A small-molecule ligand and the protein it binds are described below.
Small molecule (SMILES): Brc1ccc(N2CCCNCC2)cn1

Sequence of chain 1.U:
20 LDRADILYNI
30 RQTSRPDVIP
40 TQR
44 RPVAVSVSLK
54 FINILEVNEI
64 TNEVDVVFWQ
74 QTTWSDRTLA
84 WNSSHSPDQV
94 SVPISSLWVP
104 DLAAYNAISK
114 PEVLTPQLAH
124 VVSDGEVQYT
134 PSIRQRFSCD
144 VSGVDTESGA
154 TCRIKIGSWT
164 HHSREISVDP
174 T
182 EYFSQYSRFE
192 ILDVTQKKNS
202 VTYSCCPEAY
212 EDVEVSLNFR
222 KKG

Sequence of chain 1.V:
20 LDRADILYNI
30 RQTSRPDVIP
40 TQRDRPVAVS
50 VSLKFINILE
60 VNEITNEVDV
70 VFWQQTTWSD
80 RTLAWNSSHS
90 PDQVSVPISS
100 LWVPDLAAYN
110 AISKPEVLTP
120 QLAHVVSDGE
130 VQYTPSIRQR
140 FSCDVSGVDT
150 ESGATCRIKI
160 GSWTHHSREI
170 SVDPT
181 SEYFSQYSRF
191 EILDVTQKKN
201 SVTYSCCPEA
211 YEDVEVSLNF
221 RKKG

Binding-site contacts:
Ligand atom C6 contacts residue TRP162 of chain 1.U at 3.5 Å (hydrophobic).
Ligand atom BR1 contacts residue LEU121 of chain 1.V at 4.0 Å.
Ligand atom C8 contacts residue TYR108 of chain 1.U at 3.1 Å (hydrophobic).
Ligand atom C1 contacts residue TRP162 of chain 1.U at 3.5 Å (hydrophobic).
Ligand atom C3 contacts residue TYR211 of chain 1.U at 4.2 Å (hydrophobic).
Ligand atom C8 contacts residue TYR204 of chain 1.U at 3.9 Å (hydrophobic).
Ligand atom C3 contacts residue CYS206 of chain 1.U at 3.9 Å (hydrophobic).
Ligand atom BR1 contacts residue THR133 of chain 1.V at 4.1 Å.
Ligand atom C5 contacts residue THR163 of chain 1.U at 4.0 Å.
Ligand atom N1 contacts residue THR133 of chain 1.V at 3.3 Å.
Ligand atom N1 contacts residue THR163 of chain 1.U at 4.0 Å.
Ligand atom C1 contacts residue THR133 of chain 1.V at 3.4 Å.
Ligand atom N3 contacts residue TRP162 of chain 1.U at 2.8 Å (h-bond).
Ligand atom C8 contacts residue TRP162 of chain 1.U at 3.2 Å (hydrophobic).
Ligand atom C8 contacts residue SER161 of chain 1.U at 4.0 Å.
Ligand atom C5 contacts residue THR133 of chain 1.V at 4.1 Å.
Ligand atom C3 contacts residue CYS207 of chain 1.U at 3.9 Å (hydrophobic).
Ligand atom C6 contacts residue TRP72 of chain 1.V at 3.8 Å (hydrophobic).
Ligand atom C4 contacts residue GLN131 of chain 1.V at 3.9 Å.
Ligand atom C5 contacts residue HIS123 of chain 1.V at 4.0 Å.
Ligand atom BR1 contacts residue TYR132 of chain 1.V at 4.0 Å.
Ligand atom C8 contacts residue TYR211 of chain 1.U at 3.4 Å (hydrophobic).
Ligand atom C4 contacts residue HIS123 of chain 1.V at 3.2 Å.
Ligand atom C3 contacts residue TRP162 of chain 1.U at 4.0 Å (hydrophobic).
Ligand atom BR1 contacts residue HIS123 of chain 1.V at 3.4 Å.
Ligand atom C7 contacts residue TRP162 of chain 1.U at 3.8 Å (hydrophobic).
Ligand atom C7 contacts residue TYR108 of chain 1.U at 3.5 Å (hydrophobic).
Ligand atom N3 contacts residue TYR108 of chain 1.U at 2.8 Å (h-bond).
Ligand atom N1 contacts residue TRP162 of chain 1.U at 4.0 Å.
Ligand atom C9 contacts residue TRP162 of chain 1.U at 3.6 Å (hydrophobic).
Ligand atom N3 contacts residue SER161 of chain 1.U at 3.9 Å.
Ligand atom C10 contacts residue CYS206 of chain 1.U at 3.7 Å (hydrophobic).
Ligand atom N2 contacts residue TRP162 of chain 1.U at 3.6 Å.
Ligand atom BR1 contacts residue GLN131 of chain 1.V at 3.0 Å.
Ligand atom C9 contacts residue TYR204 of chain 1.U at 3.9 Å (hydrophobic).
Ligand atom C3 contacts residue HIS123 of chain 1.V at 4.0 Å.
Ligand atom BR1 contacts residue ALA122 of chain 1.V at 4.0 Å.
Ligand atom C2 contacts residue TRP162 of chain 1.U at 3.5 Å (hydrophobic).
Ligand atom C9 contacts residue TYR211 of chain 1.U at 3.4 Å (hydrophobic).
Ligand atom C7 contacts residue TRP72 of chain 1.V at 3.4 Å (hydrophobic).